This small molecule binds to this protein.
Small molecule (SMILES): CC1(C)[C@H](/C=C/C=C2C[C@@H](O)C[C@H](O)C2)CC[C@]1(C)CCC#CC(O)(C(F)(F)F)C(F)(F)F

Sequence of chain 1.A:
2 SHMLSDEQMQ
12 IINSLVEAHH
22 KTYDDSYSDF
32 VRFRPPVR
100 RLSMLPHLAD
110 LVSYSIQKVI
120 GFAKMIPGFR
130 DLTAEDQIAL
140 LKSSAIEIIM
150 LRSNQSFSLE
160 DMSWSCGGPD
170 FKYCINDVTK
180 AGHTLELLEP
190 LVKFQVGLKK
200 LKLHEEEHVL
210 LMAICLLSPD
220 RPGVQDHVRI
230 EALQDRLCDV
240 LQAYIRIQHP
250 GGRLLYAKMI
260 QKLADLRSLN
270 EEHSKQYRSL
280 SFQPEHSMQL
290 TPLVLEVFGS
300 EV

Binding-site contacts:
Ligand atom C4 contacts residue CYS165 of chain 1.A at 3.5 Å (hydrophobic).
Ligand atom C3 contacts residue TYR24 of chain 1.A at 3.5 Å (hydrophobic).
Ligand atom F19 contacts residue HIS272 of chain 1.A at 3.1 Å.
Ligand atom O3 contacts residue TYR276 of chain 1.A at 3.8 Å.
Ligand atom F19 contacts residue VAL111 of chain 1.A at 3.7 Å.
Ligand atom C9 contacts residue LEU190 of chain 1.A at 3.3 Å (hydrophobic).
Ligand atom F30 contacts residue LEU279 of chain 1.A at 3.6 Å.
Ligand atom F28 contacts residue LEU104 of chain 1.A at 3.5 Å.
Ligand atom F19 contacts residue PHE297 of chain 1.A at 3.5 Å.
Ligand atom C25 contacts residue HIS182 of chain 1.A at 3.7 Å.
Ligand atom F30 contacts residue LEU104 of chain 1.A at 3.5 Å.
Ligand atom O2 contacts residue TYR24 of chain 1.A at 2.8 Å (h-bond).
Ligand atom O3 contacts residue HIS272 of chain 1.A at 3.2 Å (h-bond).
Ligand atom C3 contacts residue SER155 of chain 1.A at 3.6 Å.
Ligand atom C4 contacts residue SER155 of chain 1.A at 3.5 Å.
Ligand atom F30 contacts residue ALA180 of chain 1.A at 3.2 Å.
Ligand atom C6 contacts residue TRP163 of chain 1.A at 3.7 Å (hydrophobic).
Ligand atom F11 contacts residue TYR276 of chain 1.A at 3.3 Å.
Ligand atom C8 contacts residue TRP163 of chain 1.A at 3.7 Å (hydrophobic).
Ligand atom C10 contacts residue LEU110 of chain 1.A at 3.7 Å (hydrophobic).
Ligand atom F29 contacts residue LEU104 of chain 1.A at 3.6 Å.
Ligand atom O1 contacts residue ARG151 of chain 1.A at 2.8 Å (salt-bridge).
Ligand atom O3 contacts residue HIS182 of chain 1.A at 2.7 Å (h-bond).
Ligand atom C3 contacts residue TYR28 of chain 1.A at 3.5 Å (hydrophobic).
Ligand atom C6 contacts residue SER152 of chain 1.A at 3.5 Å.
Ligand atom F28 contacts residue LEU289 of chain 1.A at 3.3 Å.
Ligand atom C24 contacts residue HIS182 of chain 1.A at 3.5 Å.
Ligand atom F30 contacts residue HIS182 of chain 1.A at 3.7 Å.
Ligand atom C7 contacts residue SER152 of chain 1.A at 3.2 Å.
Ligand atom F29 contacts residue ALA108 of chain 1.A at 3.7 Å.
Ligand atom O2 contacts residue ARG151 of chain 1.A at 3.7 Å.
Ligand atom C18 contacts residue VAL111 of chain 1.A at 3.6 Å (hydrophobic).
Ligand atom F28 contacts residue LEU279 of chain 1.A at 3.4 Å.
Ligand atom O2 contacts residue SER155 of chain 1.A at 2.9 Å (h-bond).
Ligand atom O1 contacts residue SER114 of chain 1.A at 2.8 Å (h-bond).
Ligand atom C23 contacts residue HIS182 of chain 1.A at 3.7 Å.
Ligand atom F11 contacts residue VAL293 of chain 1.A at 3.5 Å.
Ligand atom O2 contacts residue SER152 of chain 1.A at 3.4 Å.
Ligand atom C10 contacts residue SER114 of chain 1.A at 3.8 Å.
Ligand atom F21 contacts residue VAL111 of chain 1.A at 3.2 Å.